Binding-site contacts:
Ligand atom N2 contacts residue ASN176 of chain 1.C at 2.9 Å (h-bond).
Ligand atom C8 contacts residue SER173 of chain 1.C at 4.0 Å.
Ligand atom C7 contacts residue ASN148 of chain 1.C at 4.0 Å.
Ligand atom C5 contacts residue ASN176 of chain 1.C at 3.6 Å.
Ligand atom C4 contacts residue ASN176 of chain 1.C at 4.2 Å.
Ligand atom C7 contacts residue ASN176 of chain 1.C at 3.5 Å.
Ligand atom O5 contacts residue GLY177 of chain 1.C at 4.4 Å.
Ligand atom C8 contacts residue ASN176 of chain 1.C at 4.4 Å.
Ligand atom O6 contacts residue GLY177 of chain 1.C at 3.9 Å.
Ligand atom O7 contacts residue ARG147 of chain 1.C at 3.1 Å (salt-bridge).
Ligand atom C1 contacts residue ASN176 of chain 1.C at 1.4 Å.
Ligand atom O7 contacts residue ASN176 of chain 1.C at 3.7 Å.
Ligand atom N2 contacts residue ASN148 of chain 1.C at 4.3 Å.
Ligand atom O6 contacts residue VAL151 of chain 1.C at 3.6 Å.
Ligand atom C2 contacts residue ASN176 of chain 1.C at 2.4 Å.
Ligand atom C3 contacts residue ASN176 of chain 1.C at 3.8 Å.
Ligand atom O5 contacts residue ASN176 of chain 1.C at 2.3 Å (h-bond).
Ligand atom C7 contacts residue ARG147 of chain 1.C at 4.1 Å.
Ligand atom C8 contacts residue ARG147 of chain 1.C at 4.3 Å.
Ligand atom O5 contacts residue VAL151 of chain 1.C at 4.4 Å.
Ligand atom O7 contacts residue ASN148 of chain 1.C at 2.9 Å (h-bond).
Ligand atom O5 contacts residue ASN148 of chain 1.C at 4.1 Å.
Ligand atom C1 contacts residue ASN148 of chain 1.C at 3.8 Å.
Ligand atom C2 contacts residue ASN148 of chain 1.C at 3.9 Å.
Ligand atom C6 contacts residue VAL151 of chain 1.C at 4.1 Å (hydrophobic).

Sequence of chain 1.C:
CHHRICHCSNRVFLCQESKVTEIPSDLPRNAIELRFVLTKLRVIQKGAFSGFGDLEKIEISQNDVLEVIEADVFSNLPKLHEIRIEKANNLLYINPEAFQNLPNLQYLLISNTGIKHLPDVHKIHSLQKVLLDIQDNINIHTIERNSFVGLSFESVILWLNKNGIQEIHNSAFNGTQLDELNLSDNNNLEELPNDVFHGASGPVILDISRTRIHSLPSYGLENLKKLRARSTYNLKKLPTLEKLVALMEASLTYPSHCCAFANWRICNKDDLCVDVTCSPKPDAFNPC

A protein and the small-molecule ligand that binds it are described below.
Small molecule (SMILES): CC(=O)N[C@@H]1[C@@H](O)[C@H](O)[C@@H](CO)O[C@H]1O